This protein binds this small molecule.
Small molecule (SMILES): CC(=O)N[C@@H]1[C@@H](O)[C@H](O)[C@@H](CO)O[C@H]1O

Binding-site contacts:
Ligand atom C3 contacts residue ASN45 of chain 1.A at 3.8 Å.
Ligand atom C2 contacts residue ASN45 of chain 1.A at 2.5 Å.
Ligand atom C1 contacts residue PRO43 of chain 1.A at 3.8 Å (hydrophobic).
Ligand atom C7 contacts residue PRO43 of chain 1.A at 3.7 Å (hydrophobic).
Ligand atom C7 contacts residue PRO42 of chain 1.A at 4.4 Å (hydrophobic).
Ligand atom C7 contacts residue ASN45 of chain 1.A at 3.5 Å.
Ligand atom N2 contacts residue PRO43 of chain 1.A at 4.5 Å.
Ligand atom C6 contacts residue ASN45 of chain 1.A at 4.5 Å.
Ligand atom C4 contacts residue ASN45 of chain 1.A at 4.3 Å.
Ligand atom O7 contacts residue PRO42 of chain 1.A at 3.4 Å.
Ligand atom O7 contacts residue ASN45 of chain 1.A at 3.8 Å.
Ligand atom N2 contacts residue ASN45 of chain 1.A at 2.9 Å (h-bond).
Ligand atom O7 contacts residue PRO43 of chain 1.A at 2.9 Å (h-bond).
Ligand atom C5 contacts residue ASN45 of chain 1.A at 3.7 Å.
Ligand atom C1 contacts residue ASN45 of chain 1.A at 1.4 Å.
Ligand atom O5 contacts residue ASN45 of chain 1.A at 2.4 Å (h-bond).

Sequence of chain 1.A:
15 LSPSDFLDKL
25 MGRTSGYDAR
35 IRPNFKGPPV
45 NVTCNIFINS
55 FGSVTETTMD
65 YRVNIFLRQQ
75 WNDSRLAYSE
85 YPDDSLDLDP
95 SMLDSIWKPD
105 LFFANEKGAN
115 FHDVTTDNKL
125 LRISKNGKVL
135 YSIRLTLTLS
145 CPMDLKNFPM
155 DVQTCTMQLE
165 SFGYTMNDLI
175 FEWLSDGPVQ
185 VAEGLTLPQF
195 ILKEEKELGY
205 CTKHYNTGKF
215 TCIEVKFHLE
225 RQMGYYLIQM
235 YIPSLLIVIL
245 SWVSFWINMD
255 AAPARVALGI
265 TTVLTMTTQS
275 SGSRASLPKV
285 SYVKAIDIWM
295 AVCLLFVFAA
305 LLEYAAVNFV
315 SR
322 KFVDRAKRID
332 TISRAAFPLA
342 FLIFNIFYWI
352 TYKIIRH